Binding-site contacts:
Ligand atom O26 contacts residue ARG156 of chain 1.P at 3.7 Å.
Ligand atom C19 contacts residue PHE164 of chain 1.P at 3.4 Å (hydrophobic).
Ligand atom O25 contacts residue PHE1 of chain 1.W at 3.5 Å (h-bond).
Ligand atom C15 contacts residue LYS157 of chain 1.P at 3.8 Å.
Ligand atom C6 contacts residue GLN161 of chain 1.P at 3.8 Å.
Ligand atom C7 contacts residue GLN161 of chain 1.P at 3.9 Å.
Ligand atom C16 contacts residue LYS157 of chain 1.P at 3.8 Å.
Ligand atom C24 contacts residue PHE1 of chain 1.W at 4.0 Å (hydrophobic).
Ligand atom O7 contacts residue GLN161 of chain 1.P at 3.7 Å.
Ligand atom C18 contacts residue LEU223 of chain 1.P at 3.4 Å (hydrophobic).
Ligand atom C4 contacts residue PHE164 of chain 1.P at 4.5 Å (hydrophobic).
Ligand atom C6 contacts residue LEU160 of chain 1.P at 4.4 Å (hydrophobic).
Ligand atom C15 contacts residue LEU160 of chain 1.P at 4.1 Å (hydrophobic).
Ligand atom C6 contacts residue PHE164 of chain 1.P at 4.1 Å (hydrophobic).
Ligand atom C18 contacts residue LEU160 of chain 1.P at 3.7 Å (hydrophobic).
Ligand atom O25 contacts residue ARG156 of chain 1.P at 2.9 Å (salt-bridge).
Ligand atom C24 contacts residue ARG156 of chain 1.P at 3.2 Å.
Ligand atom O26 contacts residue PHE1 of chain 1.W at 3.4 Å (h-bond).
Ligand atom C23 contacts residue ARG156 of chain 1.P at 3.2 Å.
Ligand atom C14 contacts residue LEU160 of chain 1.P at 4.0 Å (hydrophobic).
Ligand atom C5 contacts residue PHE164 of chain 1.P at 3.9 Å (hydrophobic).
Ligand atom C19 contacts residue PHE219 of chain 1.P at 4.0 Å (hydrophobic).

Sequence of chain 1.P:
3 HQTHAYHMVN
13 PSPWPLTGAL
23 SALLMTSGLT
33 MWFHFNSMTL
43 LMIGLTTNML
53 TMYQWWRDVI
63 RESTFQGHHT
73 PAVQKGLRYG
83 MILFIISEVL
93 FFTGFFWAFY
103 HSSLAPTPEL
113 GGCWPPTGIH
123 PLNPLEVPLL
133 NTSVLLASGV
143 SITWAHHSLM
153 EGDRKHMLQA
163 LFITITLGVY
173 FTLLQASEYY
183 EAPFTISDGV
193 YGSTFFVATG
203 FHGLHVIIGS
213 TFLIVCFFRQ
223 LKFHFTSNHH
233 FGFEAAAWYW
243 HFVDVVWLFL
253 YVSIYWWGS

Sequence of chain 1.W:
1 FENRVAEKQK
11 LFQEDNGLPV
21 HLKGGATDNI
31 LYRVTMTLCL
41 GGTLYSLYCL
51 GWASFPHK

A protein and the small-molecule ligand that binds it are described below.
Small molecule (SMILES): C[C@H](CCC(=O)O)[C@H]1CC[C@H]2[C@@H]3[C@H](O)C[C@@H]4C[C@H](O)CC[C@]4(C)[C@H]3C[C@H](O)[C@]12C